Binding-site contacts:
Ligand atom O7 contacts residue ASN205 of chain 1.E at 3.2 Å (h-bond).
Ligand atom O5 contacts residue GLU212 of chain 1.E at 4.0 Å.
Ligand atom C2 contacts residue ASN205 of chain 1.E at 2.2 Å.
Ligand atom O5 contacts residue ASN167 of chain 1.E at 3.7 Å.
Ligand atom O6 contacts residue GLU212 of chain 1.E at 4.0 Å.
Ligand atom C8 contacts residue ASN205 of chain 1.E at 4.2 Å.
Ligand atom C1 contacts residue ASN167 of chain 1.E at 4.0 Å.
Ligand atom C5 contacts residue ASN167 of chain 1.E at 4.4 Å.
Ligand atom C4 contacts residue ASN205 of chain 1.E at 4.1 Å.
Ligand atom C3 contacts residue ASN205 of chain 1.E at 3.6 Å.
Ligand atom N2 contacts residue ASN205 of chain 1.E at 2.6 Å (h-bond).
Ligand atom C8 contacts residue THR203 of chain 1.E at 4.5 Å.
Ligand atom C5 contacts residue ASN205 of chain 1.E at 3.7 Å.
Ligand atom O6 contacts residue ASN167 of chain 1.E at 3.5 Å.
Ligand atom C1 contacts residue ASN205 of chain 1.E at 1.4 Å.
Ligand atom O5 contacts residue ASN205 of chain 1.E at 2.4 Å (h-bond).
Ligand atom C7 contacts residue ASN205 of chain 1.E at 3.0 Å.

This small molecule binds to this protein.
Small molecule (SMILES): CC(=O)N[C@@H]1[C@@H](O)[C@H](O)[C@@H](CO)O[C@H]1O

Sequence of chain 1.E:
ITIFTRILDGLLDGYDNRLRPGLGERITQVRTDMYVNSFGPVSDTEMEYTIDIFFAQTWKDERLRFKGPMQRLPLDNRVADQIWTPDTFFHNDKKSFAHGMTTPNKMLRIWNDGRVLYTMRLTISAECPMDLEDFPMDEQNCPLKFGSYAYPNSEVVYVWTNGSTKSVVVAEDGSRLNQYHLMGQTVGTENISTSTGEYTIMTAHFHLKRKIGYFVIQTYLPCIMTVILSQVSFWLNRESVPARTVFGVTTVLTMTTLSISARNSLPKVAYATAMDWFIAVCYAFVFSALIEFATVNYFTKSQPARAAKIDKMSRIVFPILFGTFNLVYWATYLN